The small molecule below binds the protein below.
Small molecule (SMILES): CC(=O)N[C@H]1[C@H](O[C@H]2[C@H](O)[C@@H](NC(C)=O)CO[C@@H]2CO)O[C@H](CO)[C@@H](O[C@H]2O[C@H](CO)[C@@H](O)[C@H](O[C@H]3O[C@H](CO)[C@@H](O)[C@H](O)[C@@H]3O)[C@@H]2O)[C@@H]1O

Sequence of chain 1.A:
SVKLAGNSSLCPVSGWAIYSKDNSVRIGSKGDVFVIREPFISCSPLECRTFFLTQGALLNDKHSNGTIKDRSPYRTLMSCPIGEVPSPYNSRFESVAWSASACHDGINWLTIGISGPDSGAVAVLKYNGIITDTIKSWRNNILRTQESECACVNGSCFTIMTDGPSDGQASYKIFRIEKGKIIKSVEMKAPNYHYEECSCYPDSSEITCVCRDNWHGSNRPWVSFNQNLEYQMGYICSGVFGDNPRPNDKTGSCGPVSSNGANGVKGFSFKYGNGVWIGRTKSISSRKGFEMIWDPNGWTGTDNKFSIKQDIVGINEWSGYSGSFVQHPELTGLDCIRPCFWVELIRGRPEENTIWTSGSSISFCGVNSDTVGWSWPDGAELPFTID

Binding-site contacts:
Ligand atom N2 contacts residue ASN70 of chain 1.A at 2.9 Å (h-bond).
Ligand atom C1 contacts residue ASN70 of chain 1.A at 1.4 Å.
Ligand atom O7 contacts residue ASN70 of chain 1.A at 3.4 Å (h-bond).
Ligand atom C3 contacts residue ASN70 of chain 1.A at 3.8 Å.
Ligand atom C2 contacts residue ASN70 of chain 1.A at 2.4 Å.
Ligand atom C8 contacts residue ILE360 of chain 1.A at 4.1 Å (hydrophobic).
Ligand atom N2 contacts residue ILE360 of chain 1.A at 4.5 Å.
Ligand atom C7 contacts residue ASN70 of chain 1.A at 3.3 Å.
Ligand atom O5 contacts residue ASN70 of chain 1.A at 2.4 Å (h-bond).
Ligand atom O7 contacts residue LYS67 of chain 1.A at 4.1 Å.
Ligand atom C8 contacts residue LYS67 of chain 1.A at 4.2 Å.
Ligand atom C5 contacts residue ASN70 of chain 1.A at 3.6 Å.
Ligand atom C8 contacts residue ILE391 of chain 1.A at 4.3 Å (hydrophobic).
Ligand atom C4 contacts residue ASN70 of chain 1.A at 4.2 Å.
Ligand atom C8 contacts residue ASN70 of chain 1.A at 4.4 Å.